Binding-site contacts:
Ligand atom C8 contacts residue ASP290 of chain 1.A at 3.3 Å.
Ligand atom C8 contacts residue LEU137 of chain 1.A at 3.6 Å (hydrophobic).
Ligand atom N2 contacts residue ASN118 of chain 1.A at 2.9 Å (h-bond).
Ligand atom C2 contacts residue TYR135 of chain 1.A at 4.0 Å (hydrophobic).
Ligand atom C7 contacts residue ASN118 of chain 1.A at 3.8 Å.
Ligand atom C1 contacts residue ASN118 of chain 1.A at 1.4 Å.
Ligand atom O7 contacts residue VAL104 of chain 1.A at 3.4 Å.
Ligand atom C2 contacts residue ASP290 of chain 1.A at 4.5 Å.
Ligand atom N2 contacts residue ASP290 of chain 1.A at 3.6 Å (salt-bridge).
Ligand atom C4 contacts residue TYR135 of chain 1.A at 4.1 Å (hydrophobic).
Ligand atom O5 contacts residue ASN118 of chain 1.A at 2.4 Å (h-bond).
Ligand atom C7 contacts residue LEU137 of chain 1.A at 4.5 Å (hydrophobic).
Ligand atom C7 contacts residue ASP290 of chain 1.A at 3.8 Å.
Ligand atom C8 contacts residue VAL104 of chain 1.A at 4.1 Å (hydrophobic).
Ligand atom O5 contacts residue TYR135 of chain 1.A at 4.0 Å.
Ligand atom O4 contacts residue TYR135 of chain 1.A at 3.7 Å.
Ligand atom C3 contacts residue ASN118 of chain 1.A at 3.8 Å.
Ligand atom C3 contacts residue TYR135 of chain 1.A at 3.5 Å (hydrophobic).
Ligand atom O3 contacts residue ASP290 of chain 1.A at 3.5 Å (salt-bridge).
Ligand atom C7 contacts residue VAL104 of chain 1.A at 3.8 Å (hydrophobic).
Ligand atom O6 contacts residue ASP290 of chain 1.A at 4.2 Å.
Ligand atom C3 contacts residue ASP290 of chain 1.A at 3.9 Å.
Ligand atom O6 contacts residue TYR135 of chain 1.A at 4.1 Å.
Ligand atom C1 contacts residue TYR135 of chain 1.A at 3.8 Å (hydrophobic).
Ligand atom C4 contacts residue ASN118 of chain 1.A at 4.2 Å.
Ligand atom O3 contacts residue TYR135 of chain 1.A at 3.8 Å.
Ligand atom C5 contacts residue TYR135 of chain 1.A at 4.1 Å (hydrophobic).
Ligand atom C5 contacts residue ASN118 of chain 1.A at 3.7 Å.
Ligand atom N2 contacts residue TYR135 of chain 1.A at 3.8 Å.
Ligand atom C2 contacts residue ASN118 of chain 1.A at 2.4 Å.
Ligand atom O7 contacts residue ASN118 of chain 1.A at 4.2 Å.

The small molecule below binds the protein below.
Small molecule (SMILES): CC(=O)N[C@H]1[C@H](O[C@H]2[C@H](O)[C@@H](NC(C)=O)CO[C@@H]2CO)O[C@H](CO)[C@@H](O)[C@@H]1O

Sequence of chain 1.A:
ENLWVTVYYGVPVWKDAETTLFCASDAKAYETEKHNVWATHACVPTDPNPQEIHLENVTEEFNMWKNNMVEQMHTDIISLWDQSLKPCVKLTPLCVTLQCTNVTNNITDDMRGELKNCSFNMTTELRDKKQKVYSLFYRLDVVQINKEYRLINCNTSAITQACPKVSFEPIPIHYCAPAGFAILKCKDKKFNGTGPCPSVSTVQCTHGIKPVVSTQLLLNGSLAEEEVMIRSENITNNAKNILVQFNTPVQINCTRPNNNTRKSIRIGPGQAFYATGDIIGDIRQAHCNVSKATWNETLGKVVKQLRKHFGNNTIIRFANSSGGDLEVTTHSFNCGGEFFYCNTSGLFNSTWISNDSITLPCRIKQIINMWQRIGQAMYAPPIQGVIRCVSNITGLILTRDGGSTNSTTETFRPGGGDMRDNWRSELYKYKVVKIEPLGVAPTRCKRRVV